Sequence of chain 2.A:
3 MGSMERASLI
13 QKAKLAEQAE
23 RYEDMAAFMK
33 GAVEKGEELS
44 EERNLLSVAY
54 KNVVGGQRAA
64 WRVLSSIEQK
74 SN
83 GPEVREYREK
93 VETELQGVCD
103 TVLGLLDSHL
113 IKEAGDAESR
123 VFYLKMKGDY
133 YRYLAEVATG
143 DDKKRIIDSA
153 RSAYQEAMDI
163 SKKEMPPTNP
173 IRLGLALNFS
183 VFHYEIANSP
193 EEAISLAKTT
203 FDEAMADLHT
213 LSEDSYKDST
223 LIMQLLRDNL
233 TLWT

Sequence of chain 2.B:
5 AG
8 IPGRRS

Binding-site contacts:
Ligand atom C15 contacts residue ILE224 of chain 2.A at 3.6 Å (hydrophobic).
Ligand atom C04 contacts residue ILE8 of chain 2.B at 4.3 Å (hydrophobic).
Ligand atom C13 contacts residue LYS127 of chain 2.A at 1.4 Å.
Ligand atom O01 contacts residue ILE224 of chain 2.A at 3.8 Å.
Ligand atom C07 contacts residue ASN47 of chain 2.A at 3.8 Å.
Ligand atom C14 contacts residue ILE8 of chain 2.B at 3.6 Å (hydrophobic).
Ligand atom C12 contacts residue ILE8 of chain 2.B at 4.0 Å (hydrophobic).
Ligand atom C14 contacts residue GLY176 of chain 2.A at 3.7 Å.
Ligand atom C07 contacts residue VAL51 of chain 2.A at 3.6 Å (hydrophobic).
Ligand atom O08 contacts residue ASN47 of chain 2.A at 4.0 Å.
Ligand atom N05 contacts residue ASN47 of chain 2.A at 4.4 Å.
Ligand atom C03 contacts residue ILE224 of chain 2.A at 4.4 Å (hydrophobic).
Ligand atom C06 contacts residue ASN47 of chain 2.A at 4.3 Å.
Ligand atom O01 contacts residue PRO172 of chain 2.A at 3.5 Å.
Ligand atom O08 contacts residue VAL51 of chain 2.A at 3.9 Å.
Ligand atom C06 contacts residue GLY10 of chain 2.B at 4.3 Å.
Ligand atom C09 contacts residue ASN47 of chain 2.A at 3.4 Å.
Ligand atom O08 contacts residue SER13 of chain 2.B at 4.1 Å.
Ligand atom C13 contacts residue ILE8 of chain 2.B at 4.2 Å (hydrophobic).
Ligand atom C14 contacts residue ILE224 of chain 2.A at 4.4 Å (hydrophobic).
Ligand atom C14 contacts residue PRO172 of chain 2.A at 3.5 Å (hydrophobic).
Ligand atom C11 contacts residue ILE8 of chain 2.B at 4.0 Å (hydrophobic).
Ligand atom C12 contacts residue ILE173 of chain 2.A at 4.1 Å (hydrophobic).
Ligand atom C12 contacts residue LYS127 of chain 2.A at 2.5 Å.
Ligand atom O08 contacts residue ARG12 of chain 2.B at 3.7 Å.
Ligand atom C10 contacts residue ASN47 of chain 2.A at 3.4 Å.
Ligand atom C14 contacts residue LYS127 of chain 2.A at 2.9 Å.
Ligand atom C13 contacts residue GLY176 of chain 2.A at 4.5 Å.
Ligand atom C11 contacts residue LYS127 of chain 2.A at 3.8 Å.
Ligand atom C15 contacts residue LYS127 of chain 2.A at 4.3 Å.
Ligand atom C14 contacts residue ILE173 of chain 2.A at 4.2 Å (hydrophobic).
Ligand atom C15 contacts residue ILE8 of chain 2.B at 3.9 Å (hydrophobic).
Ligand atom C15 contacts residue PRO172 of chain 2.A at 3.5 Å (hydrophobic).
Ligand atom C11 contacts residue ILE173 of chain 2.A at 4.3 Å (hydrophobic).
Ligand atom N02 contacts residue ILE224 of chain 2.A at 4.3 Å.

The small molecule below binds the protein below.
Small molecule (SMILES): O=Cc1ccc([N+](=O)[O-])c(N2CCOCC2)c1